Sequence of chain 1.A:
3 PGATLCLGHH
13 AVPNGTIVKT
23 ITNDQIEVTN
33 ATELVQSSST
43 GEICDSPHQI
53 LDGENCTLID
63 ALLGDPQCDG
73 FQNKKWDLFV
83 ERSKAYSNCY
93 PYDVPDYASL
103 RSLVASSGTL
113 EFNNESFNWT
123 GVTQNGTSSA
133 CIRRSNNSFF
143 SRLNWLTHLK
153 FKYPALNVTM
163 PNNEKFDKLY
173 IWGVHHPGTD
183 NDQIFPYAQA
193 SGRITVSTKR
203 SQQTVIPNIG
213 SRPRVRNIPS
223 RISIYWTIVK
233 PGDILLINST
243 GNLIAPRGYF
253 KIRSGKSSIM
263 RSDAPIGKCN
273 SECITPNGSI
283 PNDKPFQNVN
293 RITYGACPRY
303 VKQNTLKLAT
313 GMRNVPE

Sequence of chain 2.A:
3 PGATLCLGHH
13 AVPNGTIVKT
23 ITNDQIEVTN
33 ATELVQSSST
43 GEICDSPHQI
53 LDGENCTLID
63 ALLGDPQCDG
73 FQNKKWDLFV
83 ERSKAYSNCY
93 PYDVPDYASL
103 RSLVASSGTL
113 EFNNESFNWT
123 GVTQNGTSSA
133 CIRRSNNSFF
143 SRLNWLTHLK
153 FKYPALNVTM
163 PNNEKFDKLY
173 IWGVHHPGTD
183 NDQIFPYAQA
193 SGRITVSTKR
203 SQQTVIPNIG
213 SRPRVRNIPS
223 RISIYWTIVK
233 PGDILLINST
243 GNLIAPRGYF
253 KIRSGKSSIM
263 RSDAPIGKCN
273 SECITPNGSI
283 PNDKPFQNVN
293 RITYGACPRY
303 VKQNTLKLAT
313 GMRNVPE

The protein below binds the small molecule below.
Small molecule (SMILES): CC(=O)N[C@H]1[C@H](O[C@H]2[C@H](O)[C@@H](NC(C)=O)CO[C@@H]2CO)O[C@H](CO)[C@@H](O)[C@@H]1O

Binding-site contacts:
Ligand atom O7 contacts residue ARG216 of chain 2.A at 3.0 Å (salt-bridge).
Ligand atom O5 contacts residue ASN159 of chain 1.A at 2.3 Å (h-bond).
Ligand atom C3 contacts residue ARG216 of chain 2.A at 4.0 Å.
Ligand atom C5 contacts residue ASN159 of chain 1.A at 3.6 Å.
Ligand atom C2 contacts residue ARG216 of chain 2.A at 3.9 Å.
Ligand atom C4 contacts residue ARG216 of chain 2.A at 4.0 Å.
Ligand atom O7 contacts residue ARG214 of chain 2.A at 4.1 Å.
Ligand atom C7 contacts residue NAG1 of chain 1.J at 4.1 Å.
Ligand atom C7 contacts residue PRO215 of chain 2.A at 4.2 Å (hydrophobic).
Ligand atom C1 contacts residue ASN159 of chain 1.A at 1.4 Å.
Ligand atom C2 contacts residue ASN159 of chain 1.A at 2.5 Å.
Ligand atom C1 contacts residue ARG216 of chain 2.A at 3.9 Å.
Ligand atom C8 contacts residue PRO215 of chain 2.A at 4.1 Å (hydrophobic).
Ligand atom N2 contacts residue ASN159 of chain 1.A at 3.1 Å (h-bond).
Ligand atom C3 contacts residue ASN159 of chain 1.A at 3.8 Å.
Ligand atom C5 contacts residue ARG216 of chain 2.A at 4.3 Å.
Ligand atom O7 contacts residue PRO215 of chain 2.A at 3.5 Å.
Ligand atom C8 contacts residue ARG216 of chain 2.A at 4.4 Å.
Ligand atom C7 contacts residue SER213 of chain 2.A at 3.7 Å.
Ligand atom C7 contacts residue ARG216 of chain 2.A at 3.9 Å.
Ligand atom O3 contacts residue SER213 of chain 2.A at 4.4 Å.
Ligand atom O3 contacts residue ARG216 of chain 2.A at 3.5 Å.
Ligand atom C7 contacts residue ASN159 of chain 1.A at 3.7 Å.
Ligand atom C8 contacts residue SER213 of chain 2.A at 3.4 Å.
Ligand atom C2 contacts residue SER213 of chain 2.A at 4.0 Å.
Ligand atom C8 contacts residue ILE236 of chain 1.A at 4.1 Å (hydrophobic).
Ligand atom C1 contacts residue SER213 of chain 2.A at 4.2 Å.
Ligand atom O5 contacts residue ARG216 of chain 2.A at 3.5 Å (salt-bridge).
Ligand atom C6 contacts residue THR161 of chain 1.A at 4.1 Å.
Ligand atom C8 contacts residue THR181 of chain 2.A at 4.2 Å.
Ligand atom O5 contacts residue LEU238 of chain 1.A at 4.3 Å.
Ligand atom C8 contacts residue NAG1 of chain 1.J at 4.0 Å.
Ligand atom O7 contacts residue ASN159 of chain 1.A at 3.9 Å.
Ligand atom O4 contacts residue ARG216 of chain 2.A at 3.7 Å.
Ligand atom O7 contacts residue NAG1 of chain 1.J at 4.0 Å.
Ligand atom N2 contacts residue SER213 of chain 2.A at 3.0 Å (h-bond).
Ligand atom C4 contacts residue ASN159 of chain 1.A at 4.2 Å.
Ligand atom C3 contacts residue SER213 of chain 2.A at 4.0 Å.